The protein below binds the small molecule below.
Small molecule (SMILES): Fc1cccc(CCCNCCc2ccnc(-n3ccnc3)n2)c1

Sequence of chain 1.B:
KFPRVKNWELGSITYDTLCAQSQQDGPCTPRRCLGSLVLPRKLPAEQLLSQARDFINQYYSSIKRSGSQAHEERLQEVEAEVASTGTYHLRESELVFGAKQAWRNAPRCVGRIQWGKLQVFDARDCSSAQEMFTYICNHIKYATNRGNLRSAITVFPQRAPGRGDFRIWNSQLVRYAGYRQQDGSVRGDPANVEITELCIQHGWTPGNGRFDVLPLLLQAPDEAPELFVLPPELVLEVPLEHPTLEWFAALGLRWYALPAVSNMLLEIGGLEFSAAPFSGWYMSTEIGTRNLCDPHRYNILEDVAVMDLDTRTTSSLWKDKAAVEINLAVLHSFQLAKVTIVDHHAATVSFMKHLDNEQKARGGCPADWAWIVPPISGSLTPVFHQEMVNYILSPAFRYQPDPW

Sequence of chain 1.A:
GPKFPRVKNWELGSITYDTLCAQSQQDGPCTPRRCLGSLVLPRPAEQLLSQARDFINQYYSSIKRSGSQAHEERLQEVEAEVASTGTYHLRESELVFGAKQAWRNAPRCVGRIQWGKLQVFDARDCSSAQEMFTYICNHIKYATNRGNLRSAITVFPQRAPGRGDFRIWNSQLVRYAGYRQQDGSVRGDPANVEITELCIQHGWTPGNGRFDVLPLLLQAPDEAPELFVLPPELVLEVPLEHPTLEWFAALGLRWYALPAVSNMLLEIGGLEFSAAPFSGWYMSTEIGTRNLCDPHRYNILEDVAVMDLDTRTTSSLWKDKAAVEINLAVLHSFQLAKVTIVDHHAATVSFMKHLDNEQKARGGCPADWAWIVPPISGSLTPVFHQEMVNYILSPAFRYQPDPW

Binding-site contacts:
Ligand atom N13 contacts residue HEM1 of chain 1.C at 4.0 Å.
Ligand atom C04 contacts residue VAL299 of chain 1.A at 3.9 Å (hydrophobic).
Ligand atom C5' contacts residue LEU68 of chain 1.A at 3.6 Å (hydrophobic).
Ligand atom N03 contacts residue VAL299 of chain 1.A at 3.5 Å.
Ligand atom C5' contacts residue TYR438 of chain 1.A at 3.8 Å (hydrophobic).
Ligand atom C22 contacts residue GOL1 of chain 1.H at 3.8 Å.
Ligand atom C16 contacts residue VAL299 of chain 1.A at 4.0 Å (hydrophobic).
Ligand atom C02 contacts residue HEM1 of chain 1.C at 3.0 Å.
Ligand atom C16 contacts residue GLN210 of chain 1.A at 3.5 Å.
Ligand atom N01 contacts residue PHE316 of chain 1.A at 4.0 Å.
Ligand atom C04 contacts residue PHE316 of chain 1.A at 4.0 Å (hydrophobic).
Ligand atom N19 contacts residue HEM1 of chain 1.C at 2.7 Å (h-bond).
Ligand atom C12 contacts residue VAL299 of chain 1.A at 3.2 Å (hydrophobic).
Ligand atom N01 contacts residue HEM1 of chain 1.C at 2.2 Å.
Ligand atom C05 contacts residue PHE316 of chain 1.A at 3.8 Å (hydrophobic).
Ligand atom N13 contacts residue VAL299 of chain 1.A at 3.3 Å.
Ligand atom N11 contacts residue PRO297 of chain 1.A at 3.3 Å.
Ligand atom C05 contacts residue GLY318 of chain 1.A at 3.9 Å.
Ligand atom C05 contacts residue PRO297 of chain 1.A at 4.1 Å (hydrophobic).
Ligand atom C5' contacts residue VAL67 of chain 1.A at 4.0 Å (hydrophobic).
Ligand atom C17 contacts residue HEM1 of chain 1.C at 3.3 Å.
Ligand atom C2' contacts residue GOL1 of chain 1.H at 4.0 Å.
Ligand atom C05 contacts residue HEM1 of chain 1.C at 3.2 Å.
Ligand atom N13 contacts residue GLU324 of chain 1.A at 3.7 Å.
Ligand atom C16 contacts residue PRO297 of chain 1.A at 3.6 Å (hydrophobic).
Ligand atom C1' contacts residue GOL1 of chain 1.H at 3.8 Å.
Ligand atom C17 contacts residue ACT1 of chain 1.G at 3.9 Å.
Ligand atom C18 contacts residue HEM1 of chain 1.C at 3.2 Å.
Ligand atom C16 contacts residue ALA298 of chain 1.A at 4.0 Å (hydrophobic).
Ligand atom C04 contacts residue PRO297 of chain 1.A at 3.2 Å (hydrophobic).
Ligand atom C6' contacts residue TYR438 of chain 1.A at 3.5 Å (hydrophobic).
Ligand atom C12 contacts residue GLU324 of chain 1.A at 3.8 Å.
Ligand atom C4' contacts residue LEU68 of chain 1.A at 3.7 Å (hydrophobic).
Ligand atom N11 contacts residue VAL299 of chain 1.A at 3.6 Å.
Ligand atom C20 contacts residue HEM1 of chain 1.C at 3.2 Å.
Ligand atom N11 contacts residue ALA298 of chain 1.A at 3.9 Å.
Ligand atom C14 contacts residue GLU324 of chain 1.A at 4.0 Å.
Ligand atom C14 contacts residue VAL299 of chain 1.A at 3.8 Å (hydrophobic).
Ligand atom F7' contacts residue TRP37 of chain 1.B at 4.0 Å.
Ligand atom C15 contacts residue GLN210 of chain 1.A at 3.4 Å.